Sequence of chain 1.C:
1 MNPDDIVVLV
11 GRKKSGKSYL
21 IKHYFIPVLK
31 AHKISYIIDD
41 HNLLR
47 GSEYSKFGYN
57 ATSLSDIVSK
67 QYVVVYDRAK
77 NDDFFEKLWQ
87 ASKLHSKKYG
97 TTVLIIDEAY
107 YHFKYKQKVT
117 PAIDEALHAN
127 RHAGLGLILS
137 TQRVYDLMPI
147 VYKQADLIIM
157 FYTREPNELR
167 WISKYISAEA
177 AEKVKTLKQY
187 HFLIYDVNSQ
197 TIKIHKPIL

Binding-site contacts:
Ligand atom O1B contacts residue LYS17 of chain 1.C at 3.7 Å.
Ligand atom N7 contacts residue TYR19 of chain 1.C at 3.4 Å.
Ligand atom PB contacts residue LYS17 of chain 1.C at 3.6 Å.
Ligand atom C8 contacts residue TYR19 of chain 1.C at 3.6 Å (hydrophobic).
Ligand atom O2B contacts residue MG1 of chain 1.S at 3.5 Å.
Ligand atom N6 contacts residue TYR19 of chain 1.C at 3.7 Å.
Ligand atom C6 contacts residue TYR19 of chain 1.C at 3.4 Å (hydrophobic).
Ligand atom C6 contacts residue TYR186 of chain 1.C at 3.7 Å (hydrophobic).
Ligand atom O3A contacts residue LYS14 of chain 1.C at 3.5 Å.
Ligand atom O2A contacts residue LYS17 of chain 1.C at 3.6 Å.
Ligand atom C8 contacts residue TYR186 of chain 1.C at 3.3 Å (hydrophobic).
Ligand atom O2B contacts residue LYS14 of chain 1.C at 2.8 Å (salt-bridge).
Ligand atom O2B contacts residue LYS17 of chain 1.C at 3.7 Å.
Ligand atom O2B contacts residue LYS13 of chain 1.C at 3.6 Å.
Ligand atom O2' contacts residue TYR19 of chain 1.C at 3.4 Å.
Ligand atom N3 contacts residue TYR186 of chain 1.C at 3.7 Å.
Ligand atom N6 contacts residue TYR186 of chain 1.C at 3.8 Å.
Ligand atom PB contacts residue LYS14 of chain 1.C at 3.6 Å.
Ligand atom C2' contacts residue TYR19 of chain 1.C at 3.6 Å (hydrophobic).
Ligand atom O4' contacts residue TYR186 of chain 1.C at 2.9 Å (h-bond).
Ligand atom N7 contacts residue TYR186 of chain 1.C at 3.3 Å.
Ligand atom O2A contacts residue SER18 of chain 1.C at 3.2 Å (h-bond).
Ligand atom O3B contacts residue SER15 of chain 1.C at 3.4 Å (h-bond).
Ligand atom N9 contacts residue TYR186 of chain 1.C at 3.4 Å.
Ligand atom O3A contacts residue LYS17 of chain 1.C at 3.7 Å.
Ligand atom C5' contacts residue LYS14 of chain 1.C at 3.6 Å.
Ligand atom O2A contacts residue TYR19 of chain 1.C at 2.6 Å (h-bond).
Ligand atom N6 contacts residue ILE204 of chain 1.C at 3.1 Å (h-bond).
Ligand atom C8 contacts residue GLY16 of chain 1.C at 3.5 Å.
Ligand atom O3A contacts residue GLY16 of chain 1.C at 3.2 Å (h-bond).
Ligand atom PB contacts residue MG1 of chain 1.S at 3.3 Å.
Ligand atom C1' contacts residue TYR186 of chain 1.C at 3.5 Å (hydrophobic).
Ligand atom O2A contacts residue GLY16 of chain 1.C at 3.5 Å.
Ligand atom C5 contacts residue TYR19 of chain 1.C at 3.5 Å (hydrophobic).
Ligand atom C4 contacts residue TYR186 of chain 1.C at 3.6 Å (hydrophobic).
Ligand atom C5 contacts residue TYR186 of chain 1.C at 3.6 Å (hydrophobic).
Ligand atom O3B contacts residue GLY16 of chain 1.C at 3.1 Å (h-bond).
Ligand atom O3B contacts residue LYS17 of chain 1.C at 2.8 Å (salt-bridge).
Ligand atom O1B contacts residue MG1 of chain 1.S at 2.1 Å.
Ligand atom O1B contacts residue SER18 of chain 1.C at 2.9 Å (h-bond).

This small molecule binds to this protein.
Small molecule (SMILES): Nc1ncnc2c1ncn2[C@@H]1O[C@H](COP(=O)(O)OP(=O)(O)OP(O)(O)=S)[C@@H](O)[C@H]1O